Sequence of chain 1.B:
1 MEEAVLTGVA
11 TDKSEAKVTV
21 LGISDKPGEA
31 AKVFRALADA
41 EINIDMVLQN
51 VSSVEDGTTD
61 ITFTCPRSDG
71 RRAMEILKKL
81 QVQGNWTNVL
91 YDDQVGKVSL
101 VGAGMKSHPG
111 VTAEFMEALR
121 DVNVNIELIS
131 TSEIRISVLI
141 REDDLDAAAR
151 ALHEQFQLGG

The small molecule below binds the protein below.
Small molecule (SMILES): C[C@@H](O)[C@H](N)C(=O)O

Binding-site contacts:
Ligand atom O contacts residue ALA279 of chain 1.A at 2.9 Å (h-bond).
Ligand atom N contacts residue ILE126 of chain 1.B at 2.7 Å (h-bond).
Ligand atom CB contacts residue ALA279 of chain 1.A at 3.8 Å (hydrophobic).
Ligand atom N contacts residue ASN125 of chain 1.B at 2.7 Å (h-bond).
Ligand atom OG1 contacts residue GLN298 of chain 1.A at 2.8 Å (h-bond).
Ligand atom CB contacts residue GLN298 of chain 1.A at 3.5 Å.
Ligand atom CG2 contacts residue ILE126 of chain 1.B at 4.2 Å (hydrophobic).
Ligand atom CA contacts residue ALA279 of chain 1.A at 4.2 Å (hydrophobic).
Ligand atom OXT contacts residue GLY277 of chain 1.A at 3.9 Å.
Ligand atom OG1 contacts residue ILE129 of chain 1.B at 4.3 Å.
Ligand atom OXT contacts residue VAL124 of chain 1.B at 4.2 Å.
Ligand atom C contacts residue PRO276 of chain 1.A at 4.0 Å (hydrophobic).
Ligand atom OG1 contacts residue ILE126 of chain 1.B at 3.0 Å (h-bond).
Ligand atom CA contacts residue GLU278 of chain 1.A at 4.3 Å.
Ligand atom OXT contacts residue LYS275 of chain 1.A at 3.7 Å.
Ligand atom OG1 contacts residue ALA279 of chain 1.A at 3.8 Å.
Ligand atom C contacts residue ASN125 of chain 1.B at 3.9 Å.
Ligand atom C contacts residue GLY277 of chain 1.A at 3.8 Å.
Ligand atom CG2 contacts residue GLN298 of chain 1.A at 3.2 Å.
Ligand atom CG2 contacts residue THR308 of chain 1.A at 4.0 Å.
Ligand atom CG2 contacts residue SER273 of chain 1.A at 4.1 Å.
Ligand atom CA contacts residue ASN125 of chain 1.B at 3.7 Å.
Ligand atom O contacts residue LYS275 of chain 1.A at 3.4 Å (salt-bridge).
Ligand atom CA contacts residue ILE126 of chain 1.B at 3.7 Å (hydrophobic).
Ligand atom CB contacts residue ILE126 of chain 1.B at 3.8 Å (hydrophobic).
Ligand atom CG2 contacts residue ASP274 of chain 1.A at 4.0 Å.
Ligand atom C contacts residue LYS275 of chain 1.A at 3.2 Å.
Ligand atom OXT contacts residue ILE126 of chain 1.B at 3.0 Å (h-bond).
Ligand atom OXT contacts residue PRO276 of chain 1.A at 3.8 Å.
Ligand atom CA contacts residue ASP274 of chain 1.A at 3.9 Å.
Ligand atom C contacts residue ALA279 of chain 1.A at 3.9 Å (hydrophobic).
Ligand atom O contacts residue GLU278 of chain 1.A at 2.9 Å (salt-bridge).
Ligand atom C contacts residue ILE126 of chain 1.B at 4.0 Å (hydrophobic).
Ligand atom CA contacts residue LYS275 of chain 1.A at 3.2 Å.
Ligand atom OXT contacts residue ASN125 of chain 1.B at 3.4 Å (h-bond).
Ligand atom O contacts residue PRO276 of chain 1.A at 3.8 Å.
Ligand atom C contacts residue GLU278 of chain 1.A at 3.9 Å.
Ligand atom N contacts residue ASP274 of chain 1.A at 2.6 Å (salt-bridge).
Ligand atom O contacts residue GLY277 of chain 1.A at 3.1 Å (h-bond).
Ligand atom N contacts residue LYS275 of chain 1.A at 3.7 Å.

Sequence of chain 1.A:
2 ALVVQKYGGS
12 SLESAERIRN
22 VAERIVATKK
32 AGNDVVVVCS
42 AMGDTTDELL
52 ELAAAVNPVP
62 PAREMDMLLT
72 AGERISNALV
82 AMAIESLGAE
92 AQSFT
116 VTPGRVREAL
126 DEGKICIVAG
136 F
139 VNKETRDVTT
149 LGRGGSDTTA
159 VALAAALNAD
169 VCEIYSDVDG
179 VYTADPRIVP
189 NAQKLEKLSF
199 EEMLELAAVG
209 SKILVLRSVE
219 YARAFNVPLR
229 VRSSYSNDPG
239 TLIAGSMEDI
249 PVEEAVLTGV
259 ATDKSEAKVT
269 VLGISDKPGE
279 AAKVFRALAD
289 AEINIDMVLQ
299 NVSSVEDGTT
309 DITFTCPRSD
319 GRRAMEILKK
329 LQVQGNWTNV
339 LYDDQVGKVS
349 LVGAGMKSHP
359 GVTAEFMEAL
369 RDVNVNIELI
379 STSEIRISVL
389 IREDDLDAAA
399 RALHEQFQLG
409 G